Sequence of chain 1.A:
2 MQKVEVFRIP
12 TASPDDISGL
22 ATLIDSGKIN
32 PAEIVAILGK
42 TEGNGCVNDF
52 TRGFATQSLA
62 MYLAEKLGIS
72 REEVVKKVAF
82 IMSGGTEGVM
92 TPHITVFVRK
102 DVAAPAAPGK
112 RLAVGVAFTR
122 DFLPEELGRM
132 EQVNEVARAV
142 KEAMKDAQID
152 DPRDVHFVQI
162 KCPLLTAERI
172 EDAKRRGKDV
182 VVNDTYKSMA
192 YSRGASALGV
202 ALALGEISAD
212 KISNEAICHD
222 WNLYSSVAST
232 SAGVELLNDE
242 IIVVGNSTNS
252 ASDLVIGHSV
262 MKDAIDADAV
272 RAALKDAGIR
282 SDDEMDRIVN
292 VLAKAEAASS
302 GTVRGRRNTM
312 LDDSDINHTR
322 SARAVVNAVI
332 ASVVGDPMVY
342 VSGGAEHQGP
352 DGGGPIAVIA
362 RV

A protein and the small-molecule ligand that binds it are described below.
Small molecule (SMILES): OCCCO

Binding-site contacts:
Ligand atom O1 contacts residue ARG121 of chain 1.A at 3.7 Å.
Ligand atom C3 contacts residue GLU132 of chain 1.A at 3.3 Å.
Ligand atom C3 contacts residue MET131 of chain 1.A at 4.2 Å (hydrophobic).
Ligand atom O3 contacts residue GLU132 of chain 1.A at 4.2 Å.
Ligand atom C2 contacts residue GLU132 of chain 1.A at 4.1 Å.
Ligand atom O1 contacts residue GLU132 of chain 1.A at 3.0 Å.
Ligand atom O3 contacts residue MET131 of chain 1.A at 4.3 Å.
Ligand atom C3 contacts residue ASN135 of chain 1.A at 3.8 Å.
Ligand atom O1 contacts residue GLU127 of chain 1.A at 4.0 Å.
Ligand atom C1 contacts residue GLU132 of chain 1.A at 4.1 Å.
Ligand atom O3 contacts residue ASN135 of chain 1.A at 2.8 Å (h-bond).